A protein and the small-molecule ligand that binds it are described below.
Small molecule (SMILES): C[C@@H](O)[C@H](N)C(=O)O

Sequence of chain 1.A:
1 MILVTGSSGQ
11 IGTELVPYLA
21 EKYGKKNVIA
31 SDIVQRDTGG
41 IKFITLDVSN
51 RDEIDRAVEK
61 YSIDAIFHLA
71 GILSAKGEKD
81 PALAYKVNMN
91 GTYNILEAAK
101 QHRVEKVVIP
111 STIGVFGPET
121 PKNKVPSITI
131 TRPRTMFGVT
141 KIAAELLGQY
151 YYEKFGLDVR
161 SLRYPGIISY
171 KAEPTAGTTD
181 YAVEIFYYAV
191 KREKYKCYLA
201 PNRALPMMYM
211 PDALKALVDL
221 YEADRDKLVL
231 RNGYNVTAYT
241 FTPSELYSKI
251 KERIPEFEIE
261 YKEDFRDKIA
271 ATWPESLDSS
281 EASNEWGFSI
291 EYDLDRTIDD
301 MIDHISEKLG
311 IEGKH

Binding-site contacts:
Ligand atom CG2 contacts residue THR179 of chain 1.A at 4.1 Å.
Ligand atom OXT contacts residue PHE137 of chain 1.A at 4.1 Å.
Ligand atom O contacts residue THR179 of chain 1.A at 3.1 Å (h-bond).
Ligand atom CA contacts residue THR179 of chain 1.A at 3.9 Å.
Ligand atom OG1 contacts residue THR112 of chain 1.A at 2.8 Å (h-bond).
Ligand atom CG2 contacts residue THR112 of chain 1.A at 3.8 Å.
Ligand atom O contacts residue TRP273 of chain 1.A at 4.4 Å.
Ligand atom CB contacts residue PHE137 of chain 1.A at 4.5 Å (hydrophobic).
Ligand atom N contacts residue NAD1 of chain 1.D at 2.7 Å (h-bond).
Ligand atom OXT contacts residue SER74 of chain 1.A at 2.8 Å (h-bond).
Ligand atom C contacts residue SER74 of chain 1.A at 3.5 Å.
Ligand atom CG2 contacts residue ILE113 of chain 1.A at 4.0 Å (hydrophobic).
Ligand atom CG2 contacts residue PRO165 of chain 1.A at 4.3 Å (hydrophobic).
Ligand atom CA contacts residue LEU73 of chain 1.A at 4.4 Å (hydrophobic).
Ligand atom CA contacts residue NAD1 of chain 1.D at 3.6 Å.
Ligand atom OG1 contacts residue PHE137 of chain 1.A at 3.1 Å.
Ligand atom OXT contacts residue TRP273 of chain 1.A at 4.2 Å.
Ligand atom OXT contacts residue GLY177 of chain 1.A at 4.0 Å.
Ligand atom C contacts residue THR179 of chain 1.A at 4.0 Å.
Ligand atom CG2 contacts residue NAD1 of chain 1.D at 3.9 Å.
Ligand atom O contacts residue SER74 of chain 1.A at 3.6 Å.
Ligand atom CB contacts residue NAD1 of chain 1.D at 2.9 Å.
Ligand atom OG1 contacts residue NAD1 of chain 1.D at 3.4 Å.
Ligand atom C contacts residue GLY177 of chain 1.A at 4.0 Å.
Ligand atom O contacts residue GLY177 of chain 1.A at 3.5 Å.
Ligand atom CG2 contacts residue GLY166 of chain 1.A at 4.5 Å.
Ligand atom CG2 contacts residue TRP273 of chain 1.A at 3.9 Å (hydrophobic).
Ligand atom N contacts residue THR179 of chain 1.A at 2.7 Å (h-bond).
Ligand atom OXT contacts residue THR178 of chain 1.A at 4.0 Å.
Ligand atom N contacts residue GLY166 of chain 1.A at 4.4 Å.
Ligand atom O contacts residue THR178 of chain 1.A at 2.7 Å (h-bond).
Ligand atom C contacts residue TRP273 of chain 1.A at 4.3 Å (hydrophobic).
Ligand atom C contacts residue THR178 of chain 1.A at 3.7 Å.
Ligand atom CB contacts residue THR112 of chain 1.A at 3.7 Å.
Ligand atom OXT contacts residue LEU73 of chain 1.A at 4.0 Å.